Sequence of chain 2.A:
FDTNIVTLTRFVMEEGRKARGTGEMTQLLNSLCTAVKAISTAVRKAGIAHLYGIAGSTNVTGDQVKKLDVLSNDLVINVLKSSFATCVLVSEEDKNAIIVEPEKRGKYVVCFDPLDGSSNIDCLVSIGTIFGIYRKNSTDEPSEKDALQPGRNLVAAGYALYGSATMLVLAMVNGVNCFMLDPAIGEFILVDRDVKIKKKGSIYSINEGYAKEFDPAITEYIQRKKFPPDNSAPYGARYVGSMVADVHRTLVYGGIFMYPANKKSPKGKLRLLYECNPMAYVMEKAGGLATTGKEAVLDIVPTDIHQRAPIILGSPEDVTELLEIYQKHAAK

Binding-site contacts:
Ligand atom C6 contacts residue MET30 of chain 2.A at 4.2 Å (hydrophobic).
Ligand atom P contacts residue THR27 of chain 2.A at 3.7 Å.
Ligand atom O4 contacts residue MET177 of chain 2.A at 4.1 Å.
Ligand atom P contacts residue GLY26 of chain 2.A at 4.1 Å.
Ligand atom P contacts residue MET30 of chain 2.A at 3.9 Å.
Ligand atom C2 contacts residue VAL160 of chain 2.A at 4.0 Å (hydrophobic).
Ligand atom O1P contacts residue GLY26 of chain 2.A at 3.4 Å.
Ligand atom O2 contacts residue MET30 of chain 2.A at 3.4 Å.
Ligand atom P contacts residue GLY28 of chain 2.A at 3.6 Å.
Ligand atom O4 contacts residue MET30 of chain 2.A at 3.6 Å.
Ligand atom O6 contacts residue MET30 of chain 2.A at 3.9 Å.
Ligand atom O6 contacts residue TYR113 of chain 2.A at 3.2 Å (h-bond).
Ligand atom O1 contacts residue VAL160 of chain 2.A at 2.7 Å (h-bond).
Ligand atom C2 contacts residue MET177 of chain 2.A at 4.0 Å (hydrophobic).
Ligand atom O3P contacts residue LYS112 of chain 2.A at 3.8 Å.
Ligand atom C5 contacts residue MET30 of chain 2.A at 3.9 Å (hydrophobic).
Ligand atom P contacts residue TYR113 of chain 2.A at 3.5 Å.
Ligand atom O2P contacts residue GLY26 of chain 2.A at 3.7 Å.
Ligand atom C3 contacts residue MET177 of chain 2.A at 3.4 Å (hydrophobic).
Ligand atom O1 contacts residue VAL178 of chain 2.A at 3.2 Å (h-bond).
Ligand atom C1 contacts residue VAL160 of chain 2.A at 3.5 Å (hydrophobic).
Ligand atom O2 contacts residue MET177 of chain 2.A at 3.3 Å.
Ligand atom O2P contacts residue GLU29 of chain 2.A at 3.7 Å.
Ligand atom O3 contacts residue MET177 of chain 2.A at 4.1 Å.
Ligand atom O3P contacts residue TYR113 of chain 2.A at 2.8 Å (h-bond).
Ligand atom O3P contacts residue THR27 of chain 2.A at 3.6 Å.
Ligand atom O3P contacts residue GLY28 of chain 2.A at 3.9 Å.
Ligand atom O1P contacts residue GLY28 of chain 2.A at 3.4 Å (h-bond).
Ligand atom O2P contacts residue GLY28 of chain 2.A at 2.8 Å (h-bond).
Ligand atom O2P contacts residue MET30 of chain 2.A at 4.0 Å.
Ligand atom O1P contacts residue TYR113 of chain 2.A at 4.1 Å.
Ligand atom O1P contacts residue LYS112 of chain 2.A at 2.9 Å (salt-bridge).
Ligand atom P contacts residue LYS112 of chain 2.A at 3.8 Å.
Ligand atom O1P contacts residue THR27 of chain 2.A at 2.7 Å (h-bond).
Ligand atom O2P contacts residue THR27 of chain 2.A at 3.6 Å (h-bond).
Ligand atom O2 contacts residue VAL160 of chain 2.A at 3.3 Å (h-bond).
Ligand atom O1 contacts residue MET177 of chain 2.A at 3.5 Å.
Ligand atom O3P contacts residue MET30 of chain 2.A at 2.7 Å (h-bond).
Ligand atom O3P contacts residue GLU29 of chain 2.A at 3.2 Å (salt-bridge).
Ligand atom P contacts residue GLU29 of chain 2.A at 4.0 Å.

The small molecule below binds the protein below.
Small molecule (SMILES): O=P(O)(O)OC[C@H]1O[C@](O)(CO)[C@@H](O)[C@@H]1O